A protein and the small-molecule ligand that binds it are described below.
Small molecule (SMILES): CC(=O)N[C@@H]1[C@@H](O)[C@H](O)[C@@H](CO)O[C@H]1O

Sequence of chain 9.E:
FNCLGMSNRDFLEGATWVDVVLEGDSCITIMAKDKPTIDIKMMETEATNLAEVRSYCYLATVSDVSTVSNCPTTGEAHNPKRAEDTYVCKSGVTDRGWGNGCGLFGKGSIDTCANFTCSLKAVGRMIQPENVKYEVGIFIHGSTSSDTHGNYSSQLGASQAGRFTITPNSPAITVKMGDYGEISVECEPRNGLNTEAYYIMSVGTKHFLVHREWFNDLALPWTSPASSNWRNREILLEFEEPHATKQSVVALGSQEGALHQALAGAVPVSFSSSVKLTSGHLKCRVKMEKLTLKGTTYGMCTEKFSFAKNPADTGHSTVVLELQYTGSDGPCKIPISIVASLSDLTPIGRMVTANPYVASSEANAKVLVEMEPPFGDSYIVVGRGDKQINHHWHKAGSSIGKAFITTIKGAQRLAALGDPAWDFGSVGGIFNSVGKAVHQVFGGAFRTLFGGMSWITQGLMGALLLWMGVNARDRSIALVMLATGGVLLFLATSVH

Binding-site contacts:
Ligand atom C4 contacts residue ASN154 of chain 9.E at 4.2 Å.
Ligand atom N2 contacts residue ASN154 of chain 9.E at 2.8 Å (h-bond).
Ligand atom C1 contacts residue SER156 of chain 9.E at 4.0 Å.
Ligand atom C3 contacts residue ASN154 of chain 9.E at 3.8 Å.
Ligand atom O5 contacts residue ASN154 of chain 9.E at 2.4 Å (h-bond).
Ligand atom C5 contacts residue ASN154 of chain 9.E at 3.6 Å.
Ligand atom O7 contacts residue ASN154 of chain 9.E at 3.5 Å (h-bond).
Ligand atom C8 contacts residue ASN154 of chain 9.E at 3.7 Å.
Ligand atom O5 contacts residue SER157 of chain 9.E at 4.0 Å.
Ligand atom C1 contacts residue SER157 of chain 9.E at 4.3 Å.
Ligand atom C2 contacts residue ASN154 of chain 9.E at 2.5 Å.
Ligand atom C1 contacts residue ASN154 of chain 9.E at 1.4 Å.
Ligand atom C7 contacts residue ASN154 of chain 9.E at 3.3 Å.
Ligand atom O6 contacts residue SER157 of chain 9.E at 4.2 Å.